A small-molecule ligand and the protein it binds are described below.
Small molecule (SMILES): CC(=O)N[C@H]1[C@H](O[C@H]2[C@H](O)[C@@H](NC(C)=O)CO[C@@H]2CO)O[C@H](CO)[C@@H](O[C@@H]2O[C@H](CO[C@H]3O[C@H](CO[C@H]4O[C@H](CO)[C@@H](O)[C@H](O)[C@@H]4O)[C@@H](O)[C@H](O[C@H]4O[C@H](CO)[C@@H](O)[C@H](O)[C@@H]4O)[C@@H]3O)[C@@H](O)[C@H](O[C@H]3O[C@H](CO)[C@@H](O)[C@H](O)[C@@H]3O[C@H]3O[C@H](CO)[C@@H](O)[C@H](O)[C@@H]3O[C@H]3O[C@H](CO)[C@@H](O)[C@H](O)[C@@H]3O)[C@@H]2O)[C@@H]1O

Sequence of chain 1.R:
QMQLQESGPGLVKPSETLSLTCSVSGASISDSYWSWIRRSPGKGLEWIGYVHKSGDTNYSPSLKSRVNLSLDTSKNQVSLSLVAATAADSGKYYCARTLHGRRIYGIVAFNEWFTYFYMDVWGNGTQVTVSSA

Binding-site contacts:
Ligand atom C3 contacts residue ILE104 of chain 1.R at 3.4 Å (hydrophobic).
Ligand atom O4 contacts residue SER63 of chain 1.Q at 3.3 Å (h-bond).
Ligand atom C4 contacts residue ILE104 of chain 1.R at 3.4 Å (hydrophobic).
Ligand atom C6 contacts residue ARG103 of chain 1.R at 3.6 Å.
Ligand atom C5 contacts residue ASN301 of chain 1.M at 3.7 Å.
Ligand atom C4 contacts residue GLY106 of chain 1.R at 3.7 Å.
Ligand atom O5 contacts residue ARG103 of chain 1.R at 3.7 Å.
Ligand atom C3 contacts residue HIS299 of chain 1.M at 3.9 Å.
Ligand atom C7 contacts residue ASN301 of chain 1.M at 3.0 Å.
Ligand atom C4 contacts residue ARG103 of chain 1.R at 3.9 Å.
Ligand atom O3 contacts residue GLY106 of chain 1.R at 3.2 Å (h-bond).
Ligand atom O4 contacts residue ARG103 of chain 1.R at 3.1 Å (salt-bridge).
Ligand atom O2 contacts residue GLN47 of chain 1.Q at 3.2 Å.
Ligand atom C1 contacts residue ASN301 of chain 1.M at 1.4 Å.
Ligand atom O5 contacts residue ILE104 of chain 1.R at 3.8 Å.
Ligand atom O4 contacts residue ILE104 of chain 1.R at 3.2 Å (h-bond).
Ligand atom N2 contacts residue ASN301 of chain 1.M at 2.9 Å (h-bond).
Ligand atom C3 contacts residue ASN301 of chain 1.M at 3.8 Å.
Ligand atom O5 contacts residue ASN301 of chain 1.M at 2.4 Å (h-bond).
Ligand atom O4 contacts residue ASN46 of chain 1.Q at 4.0 Å.
Ligand atom C5 contacts residue ILE107 of chain 1.R at 4.0 Å (hydrophobic).
Ligand atom C6 contacts residue ILE104 of chain 1.R at 3.6 Å (hydrophobic).
Ligand atom C3 contacts residue GLY106 of chain 1.R at 3.6 Å.
Ligand atom O4 contacts residue ILE107 of chain 1.R at 3.2 Å.
Ligand atom O7 contacts residue ASN301 of chain 1.M at 2.8 Å (h-bond).
Ligand atom N2 contacts residue HIS299 of chain 1.M at 3.8 Å.
Ligand atom O6 contacts residue ARG103 of chain 1.R at 2.3 Å (salt-bridge).
Ligand atom O6 contacts residue ASN45 of chain 1.Q at 3.6 Å.
Ligand atom O6 contacts residue ILE107 of chain 1.R at 3.5 Å.
Ligand atom O3 contacts residue ILE104 of chain 1.R at 4.1 Å.
Ligand atom C8 contacts residue THR267 of chain 1.M at 3.4 Å.
Ligand atom C1 contacts residue ILE107 of chain 1.R at 4.1 Å (hydrophobic).
Ligand atom C5 contacts residue ILE104 of chain 1.R at 3.3 Å (hydrophobic).
Ligand atom C2 contacts residue ILE107 of chain 1.R at 4.0 Å (hydrophobic).
Ligand atom C5 contacts residue ARG103 of chain 1.R at 3.8 Å.
Ligand atom C7 contacts residue ASN265 of chain 1.M at 3.8 Å.
Ligand atom C8 contacts residue ASN265 of chain 1.M at 3.2 Å.
Ligand atom C2 contacts residue ASN301 of chain 1.M at 2.5 Å.
Ligand atom C2 contacts residue GLY106 of chain 1.R at 3.4 Å.
Ligand atom O7 contacts residue ASN265 of chain 1.M at 3.6 Å.

Sequence of chain 1.M:
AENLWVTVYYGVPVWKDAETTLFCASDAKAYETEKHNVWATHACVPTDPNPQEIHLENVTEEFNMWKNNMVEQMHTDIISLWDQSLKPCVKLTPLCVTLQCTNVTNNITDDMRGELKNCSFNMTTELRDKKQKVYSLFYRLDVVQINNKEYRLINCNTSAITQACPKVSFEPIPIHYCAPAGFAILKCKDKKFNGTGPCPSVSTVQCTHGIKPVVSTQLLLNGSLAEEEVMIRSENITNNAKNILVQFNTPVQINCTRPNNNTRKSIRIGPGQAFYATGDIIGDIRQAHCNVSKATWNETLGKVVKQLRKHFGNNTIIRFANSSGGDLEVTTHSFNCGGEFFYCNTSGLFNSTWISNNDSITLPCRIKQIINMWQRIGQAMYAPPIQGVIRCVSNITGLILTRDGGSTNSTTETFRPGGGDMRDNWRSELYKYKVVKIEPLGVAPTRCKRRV

Sequence of chain 1.Q:
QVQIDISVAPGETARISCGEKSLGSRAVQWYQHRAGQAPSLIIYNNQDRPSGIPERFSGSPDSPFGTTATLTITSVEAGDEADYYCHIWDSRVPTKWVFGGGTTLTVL